Sequence of chain 1.A:
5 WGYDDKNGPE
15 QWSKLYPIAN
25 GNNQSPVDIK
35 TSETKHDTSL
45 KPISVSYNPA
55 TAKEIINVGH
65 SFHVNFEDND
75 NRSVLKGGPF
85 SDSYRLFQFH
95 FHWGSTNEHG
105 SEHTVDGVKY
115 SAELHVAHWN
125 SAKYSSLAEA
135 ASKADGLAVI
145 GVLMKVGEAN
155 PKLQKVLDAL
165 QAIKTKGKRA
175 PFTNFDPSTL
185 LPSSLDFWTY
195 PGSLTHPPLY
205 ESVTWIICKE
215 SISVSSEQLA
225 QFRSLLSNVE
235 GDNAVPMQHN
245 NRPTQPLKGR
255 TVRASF

The protein below binds the small molecule below.
Small molecule (SMILES): CC1(C)O[C@@H]2[C@@H](CO[C@@]3(COS(N)(=O)=O)OC(C)(C)O[C@@H]23)O1

Binding-site contacts:
Ligand atom OAF contacts residue HIS94 of chain 1.A at 3.2 Å.
Ligand atom SAO contacts residue ZN1 of chain 1.C at 3.0 Å.
Ligand atom CAC contacts residue HIS200 of chain 1.A at 3.7 Å.
Ligand atom CAK contacts residue GLN92 of chain 1.A at 3.3 Å.
Ligand atom CAD contacts residue HIS64 of chain 1.A at 3.9 Å.
Ligand atom OAS contacts residue LEU198 of chain 1.A at 3.1 Å.
Ligand atom OAI contacts residue VAL143 of chain 1.A at 4.0 Å.
Ligand atom OAH contacts residue HIS200 of chain 1.A at 3.5 Å.
Ligand atom OAS contacts residue TRP209 of chain 1.A at 3.8 Å.
Ligand atom OAN contacts residue LEU198 of chain 1.A at 4.0 Å.
Ligand atom NAP contacts residue HIS94 of chain 1.A at 3.5 Å (h-bond).
Ligand atom CAV contacts residue PHE91 of chain 1.A at 3.7 Å (hydrophobic).
Ligand atom CAD contacts residue HIS94 of chain 1.A at 4.0 Å.
Ligand atom OAR contacts residue LEU198 of chain 1.A at 3.7 Å.
Ligand atom OAI contacts residue TRP209 of chain 1.A at 3.8 Å.
Ligand atom CAE contacts residue HIS64 of chain 1.A at 3.8 Å.
Ligand atom CAV contacts residue LEU198 of chain 1.A at 3.9 Å (hydrophobic).
Ligand atom CAJ contacts residue HIS64 of chain 1.A at 3.9 Å.
Ligand atom SAO contacts residue THR199 of chain 1.A at 3.9 Å.
Ligand atom OAI contacts residue HIS119 of chain 1.A at 3.5 Å (h-bond).
Ligand atom OAN contacts residue HIS94 of chain 1.A at 3.7 Å.
Ligand atom CAD contacts residue HIS67 of chain 1.A at 4.0 Å.
Ligand atom CAK contacts residue HIS94 of chain 1.A at 3.9 Å.
Ligand atom OAA contacts residue HIS64 of chain 1.A at 3.0 Å (h-bond).
Ligand atom CAG contacts residue HIS94 of chain 1.A at 4.1 Å.
Ligand atom OAN contacts residue ZN1 of chain 1.C at 3.8 Å.
Ligand atom SAO contacts residue HIS94 of chain 1.A at 3.9 Å.
Ligand atom CAJ contacts residue HIS96 of chain 1.A at 3.8 Å.
Ligand atom CAD contacts residue SER65 of chain 1.A at 3.4 Å.
Ligand atom OAI contacts residue HIS94 of chain 1.A at 3.4 Å.
Ligand atom NAP contacts residue THR199 of chain 1.A at 2.7 Å (h-bond).
Ligand atom OAF contacts residue GLN92 of chain 1.A at 3.6 Å.
Ligand atom NAP contacts residue HIS119 of chain 1.A at 3.5 Å (h-bond).
Ligand atom CAJ contacts residue HIS94 of chain 1.A at 4.0 Å.
Ligand atom OAS contacts residue THR199 of chain 1.A at 2.9 Å (h-bond).
Ligand atom OAQ contacts residue GLN92 of chain 1.A at 3.5 Å (h-bond).
Ligand atom NAP contacts residue HIS96 of chain 1.A at 3.3 Å (h-bond).
Ligand atom CAG contacts residue GLN92 of chain 1.A at 3.3 Å.
Ligand atom NAP contacts residue ZN1 of chain 1.C at 2.0 Å.
Ligand atom OAI contacts residue ZN1 of chain 1.C at 3.0 Å.